This protein binds this small molecule.
Small molecule (SMILES): N#Cc1ccc2ccc(C(=O)c3ccc(F)c(O)c3)nc2c1

Sequence of chain 3.A:
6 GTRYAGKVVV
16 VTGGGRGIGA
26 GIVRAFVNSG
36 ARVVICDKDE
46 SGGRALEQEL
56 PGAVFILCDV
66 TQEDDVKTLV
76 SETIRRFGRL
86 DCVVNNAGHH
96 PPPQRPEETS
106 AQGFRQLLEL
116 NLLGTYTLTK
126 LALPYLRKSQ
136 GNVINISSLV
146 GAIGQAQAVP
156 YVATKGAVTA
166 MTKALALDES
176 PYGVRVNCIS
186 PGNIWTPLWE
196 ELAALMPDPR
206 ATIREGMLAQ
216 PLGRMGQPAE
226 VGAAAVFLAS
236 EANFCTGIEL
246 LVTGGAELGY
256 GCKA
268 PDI

Sequence of chain 1.A:
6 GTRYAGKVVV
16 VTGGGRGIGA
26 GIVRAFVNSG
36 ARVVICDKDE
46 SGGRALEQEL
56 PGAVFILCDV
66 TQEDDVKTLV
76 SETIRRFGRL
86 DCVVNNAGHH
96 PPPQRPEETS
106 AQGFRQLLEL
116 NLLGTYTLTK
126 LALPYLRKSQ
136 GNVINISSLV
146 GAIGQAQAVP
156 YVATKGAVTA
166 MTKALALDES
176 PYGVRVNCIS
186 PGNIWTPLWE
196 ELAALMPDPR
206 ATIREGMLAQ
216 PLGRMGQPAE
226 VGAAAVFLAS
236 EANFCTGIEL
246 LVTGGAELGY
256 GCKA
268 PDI

Binding-site contacts:
Ligand atom C12 contacts residue VAL145 of chain 1.A at 3.9 Å (hydrophobic).
Ligand atom O1 contacts residue SER143 of chain 1.A at 2.4 Å (h-bond).
Ligand atom C6 contacts residue LEU197 of chain 1.A at 3.4 Å (hydrophobic).
Ligand atom C14 contacts residue NAD1 of chain 1.B at 3.7 Å.
Ligand atom N1 contacts residue GLN150 of chain 1.A at 3.6 Å (h-bond).
Ligand atom F contacts residue TYR255 of chain 3.A at 2.5 Å.
Ligand atom C12 contacts residue TYR255 of chain 3.A at 3.3 Å (hydrophobic).
Ligand atom C14 contacts residue TYR156 of chain 1.A at 3.5 Å (hydrophobic).
Ligand atom C1 contacts residue PRO98 of chain 1.A at 3.9 Å (hydrophobic).
Ligand atom F contacts residue SER143 of chain 1.A at 2.8 Å.
Ligand atom C10 contacts residue ASN188 of chain 1.A at 3.5 Å.
Ligand atom C13 contacts residue NAD1 of chain 1.B at 3.2 Å.
Ligand atom F contacts residue PRO186 of chain 1.A at 3.6 Å.
Ligand atom C6 contacts residue TRP194 of chain 1.A at 3.4 Å (hydrophobic).
Ligand atom C5 contacts residue LEU197 of chain 1.A at 3.6 Å (hydrophobic).
Ligand atom C3 contacts residue THR207 of chain 1.A at 3.8 Å.
Ligand atom C12 contacts residue SER143 of chain 1.A at 3.5 Å.
Ligand atom C7 contacts residue LEU197 of chain 1.A at 3.5 Å (hydrophobic).
Ligand atom C4 contacts residue LEU197 of chain 1.A at 3.9 Å (hydrophobic).
Ligand atom C12 contacts residue NAD1 of chain 1.B at 3.5 Å.
Ligand atom C14 contacts residue HIS95 of chain 1.A at 3.4 Å.
Ligand atom O1 contacts residue TYR156 of chain 1.A at 2.4 Å (h-bond).
Ligand atom C contacts residue PRO98 of chain 1.A at 3.4 Å (hydrophobic).
Ligand atom O contacts residue HIS95 of chain 1.A at 3.3 Å.
Ligand atom F contacts residue VAL145 of chain 1.A at 3.5 Å.
Ligand atom C8 contacts residue HIS95 of chain 1.A at 3.6 Å.
Ligand atom F contacts residue NAD1 of chain 1.B at 3.6 Å.
Ligand atom C13 contacts residue TYR156 of chain 1.A at 3.4 Å (hydrophobic).
Ligand atom O contacts residue LEU197 of chain 1.A at 3.4 Å.
Ligand atom N contacts residue PRO98 of chain 1.A at 3.4 Å.
Ligand atom C13 contacts residue SER143 of chain 1.A at 3.3 Å.
Ligand atom C2 contacts residue THR207 of chain 1.A at 3.9 Å.
Ligand atom C11 contacts residue ASN188 of chain 1.A at 3.4 Å.
Ligand atom N1 contacts residue LEU197 of chain 1.A at 3.9 Å.
Ligand atom C8 contacts residue LEU197 of chain 1.A at 3.9 Å (hydrophobic).
Ligand atom C11 contacts residue TYR255 of chain 3.A at 3.3 Å (hydrophobic).
Ligand atom C10 contacts residue GLN150 of chain 1.A at 3.8 Å.
Ligand atom C9 contacts residue HIS95 of chain 1.A at 3.7 Å.
Ligand atom O1 contacts residue NAD1 of chain 1.B at 2.8 Å.
Ligand atom C5 contacts residue TRP194 of chain 1.A at 3.3 Å (hydrophobic).